The protein below binds the small molecule below.
Small molecule (SMILES): Nc1ncnc2c1ncn2[C@@H]1O[C@H](CO[P](=O)(O)O[P](=O)(O)NP(=O)(O)O)[C@@H](O)[C@H]1O

Sequence of chain 4.C:
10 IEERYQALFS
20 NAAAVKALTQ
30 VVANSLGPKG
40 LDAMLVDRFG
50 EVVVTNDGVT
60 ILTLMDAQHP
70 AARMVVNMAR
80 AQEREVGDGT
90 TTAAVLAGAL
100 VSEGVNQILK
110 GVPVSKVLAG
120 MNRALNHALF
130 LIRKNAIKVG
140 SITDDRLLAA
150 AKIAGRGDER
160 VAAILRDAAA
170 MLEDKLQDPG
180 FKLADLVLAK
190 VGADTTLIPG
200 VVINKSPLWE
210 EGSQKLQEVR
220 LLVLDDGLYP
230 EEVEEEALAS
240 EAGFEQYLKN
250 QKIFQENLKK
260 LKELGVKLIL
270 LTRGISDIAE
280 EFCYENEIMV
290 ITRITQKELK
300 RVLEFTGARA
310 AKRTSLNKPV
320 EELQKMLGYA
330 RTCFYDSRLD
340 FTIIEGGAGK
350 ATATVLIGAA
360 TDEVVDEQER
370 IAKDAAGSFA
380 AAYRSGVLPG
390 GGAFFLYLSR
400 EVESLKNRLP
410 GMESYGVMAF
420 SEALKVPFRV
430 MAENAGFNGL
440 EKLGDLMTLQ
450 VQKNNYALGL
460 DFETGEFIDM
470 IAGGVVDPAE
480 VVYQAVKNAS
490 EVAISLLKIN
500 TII

Binding-site contacts:
Ligand atom O2G contacts residue ARG155 of chain 4.C at 3.2 Å (salt-bridge).
Ligand atom O2A contacts residue MG1 of chain 4.J at 2.2 Å.
Ligand atom O1G contacts residue ASP56 of chain 4.C at 3.6 Å.
Ligand atom C2' contacts residue ASP476 of chain 4.C at 3.3 Å.
Ligand atom O1A contacts residue SER34 of chain 4.C at 3.4 Å (h-bond).
Ligand atom O1G contacts residue ARG155 of chain 4.C at 2.7 Å (salt-bridge).
Ligand atom O3A contacts residue LEU35 of chain 4.C at 3.6 Å.
Ligand atom O2B contacts residue GLY88 of chain 4.C at 3.4 Å (h-bond).
Ligand atom O2' contacts residue ASP476 of chain 4.C at 2.5 Å (salt-bridge).
Ligand atom O1A contacts residue ARG155 of chain 4.C at 3.5 Å (salt-bridge).
Ligand atom C4' contacts residue MET430 of chain 4.C at 3.6 Å (hydrophobic).
Ligand atom N3 contacts residue PHE461 of chain 4.C at 3.5 Å.
Ligand atom O1A contacts residue ASN55 of chain 4.C at 3.5 Å (h-bond).
Ligand atom O1A contacts residue GLY36 of chain 4.C at 3.5 Å (h-bond).
Ligand atom O1B contacts residue THR91 of chain 4.C at 2.6 Å (h-bond).
Ligand atom N7 contacts residue ILE152 of chain 4.C at 3.5 Å.
Ligand atom O1G contacts residue THR90 of chain 4.C at 3.5 Å (h-bond).
Ligand atom O2B contacts residue MG1 of chain 4.J at 2.5 Å.
Ligand atom N3 contacts residue GLY390 of chain 4.C at 3.5 Å.
Ligand atom O2' contacts residue GLY389 of chain 4.C at 3.6 Å.
Ligand atom N3B contacts residue THR89 of chain 4.C at 3.2 Å (h-bond).
Ligand atom O2G contacts residue MG1 of chain 4.J at 1.8 Å.
Ligand atom O2G contacts residue ASP373 of chain 4.C at 3.5 Å (salt-bridge).
Ligand atom PG contacts residue ARG155 of chain 4.C at 3.5 Å.
Ligand atom O3' contacts residue MET430 of chain 4.C at 3.0 Å.
Ligand atom PG contacts residue MG1 of chain 4.J at 3.3 Å.
Ligand atom C2 contacts residue PHE461 of chain 4.C at 3.3 Å (hydrophobic).
Ligand atom O4' contacts residue MET430 of chain 4.C at 3.6 Å.
Ligand atom N3B contacts residue THR90 of chain 4.C at 2.9 Å (h-bond).
Ligand atom O1B contacts residue GLY88 of chain 4.C at 3.3 Å.
Ligand atom O1G contacts residue GLY57 of chain 4.C at 3.3 Å (h-bond).
Ligand atom O5' contacts residue GLY36 of chain 4.C at 3.2 Å (h-bond).
Ligand atom O2' contacts residue GLY390 of chain 4.C at 3.0 Å (h-bond).
Ligand atom PG contacts residue THR89 of chain 4.C at 3.1 Å.
Ligand atom C8 contacts residue ILE152 of chain 4.C at 3.4 Å (hydrophobic).
Ligand atom O4' contacts residue GLY36 of chain 4.C at 3.6 Å.
Ligand atom O2B contacts residue ASP87 of chain 4.C at 2.7 Å (salt-bridge).
Ligand atom O2G contacts residue ASP87 of chain 4.C at 2.6 Å (salt-bridge).
Ligand atom PG contacts residue ASP87 of chain 4.C at 3.7 Å.
Ligand atom O3G contacts residue THR89 of chain 4.C at 2.2 Å (h-bond).